Binding-site contacts:
Ligand atom CA contacts residue ASN293 of chain 3.A at 3.5 Å.
Ligand atom N contacts residue PHE296 of chain 3.A at 3.8 Å.
Ligand atom O contacts residue PHE296 of chain 3.A at 4.5 Å.
Ligand atom CA contacts residue PHE296 of chain 3.A at 3.5 Å (hydrophobic).
Ligand atom CD contacts residue LEU467 of chain 3.A at 3.8 Å (hydrophobic).
Ligand atom C contacts residue PHE296 of chain 3.A at 3.9 Å (hydrophobic).
Ligand atom O contacts residue ILE103 of chain 3.A at 4.0 Å.
Ligand atom CD contacts residue GLN102 of chain 3.A at 3.8 Å.
Ligand atom NE contacts residue LEU467 of chain 3.A at 4.2 Å.
Ligand atom CB contacts residue SER469 of chain 3.A at 3.8 Å.
Ligand atom NE contacts residue GLN102 of chain 3.A at 4.1 Å.
Ligand atom N contacts residue ASN293 of chain 3.A at 2.7 Å (h-bond).
Ligand atom C contacts residue ILE103 of chain 3.A at 3.9 Å (hydrophobic).
Ligand atom C contacts residue LYS107 of chain 3.A at 3.5 Å.
Ligand atom CB contacts residue ILE103 of chain 3.A at 3.8 Å (hydrophobic).
Ligand atom OXT contacts residue PHE296 of chain 3.A at 3.4 Å.
Ligand atom CA contacts residue SER469 of chain 3.A at 4.1 Å.
Ligand atom C contacts residue ASN293 of chain 3.A at 3.7 Å.
Ligand atom C contacts residue SER469 of chain 3.A at 3.8 Å.
Ligand atom N contacts residue ASP288 of chain 3.A at 4.3 Å.
Ligand atom OXT contacts residue LYS107 of chain 3.A at 2.9 Å (salt-bridge).
Ligand atom CB contacts residue LEU467 of chain 3.A at 4.0 Å (hydrophobic).
Ligand atom CG contacts residue LEU467 of chain 3.A at 3.6 Å (hydrophobic).
Ligand atom OXT contacts residue ASN293 of chain 3.A at 4.5 Å.
Ligand atom CG contacts residue GLN102 of chain 3.A at 4.1 Å.
Ligand atom N contacts residue GLN102 of chain 3.A at 4.5 Å.
Ligand atom O contacts residue ASN293 of chain 3.A at 2.8 Å (h-bond).
Ligand atom CG contacts residue THR322 of chain 3.A at 4.4 Å.
Ligand atom O contacts residue LYS107 of chain 3.A at 3.2 Å (salt-bridge).
Ligand atom CG contacts residue PHE296 of chain 3.A at 4.5 Å (hydrophobic).
Ligand atom CB contacts residue GLN102 of chain 3.A at 4.0 Å.
Ligand atom OXT contacts residue ILE103 of chain 3.A at 3.4 Å.
Ligand atom OXT contacts residue SER469 of chain 3.A at 2.8 Å (h-bond).

Sequence of chain 3.A:
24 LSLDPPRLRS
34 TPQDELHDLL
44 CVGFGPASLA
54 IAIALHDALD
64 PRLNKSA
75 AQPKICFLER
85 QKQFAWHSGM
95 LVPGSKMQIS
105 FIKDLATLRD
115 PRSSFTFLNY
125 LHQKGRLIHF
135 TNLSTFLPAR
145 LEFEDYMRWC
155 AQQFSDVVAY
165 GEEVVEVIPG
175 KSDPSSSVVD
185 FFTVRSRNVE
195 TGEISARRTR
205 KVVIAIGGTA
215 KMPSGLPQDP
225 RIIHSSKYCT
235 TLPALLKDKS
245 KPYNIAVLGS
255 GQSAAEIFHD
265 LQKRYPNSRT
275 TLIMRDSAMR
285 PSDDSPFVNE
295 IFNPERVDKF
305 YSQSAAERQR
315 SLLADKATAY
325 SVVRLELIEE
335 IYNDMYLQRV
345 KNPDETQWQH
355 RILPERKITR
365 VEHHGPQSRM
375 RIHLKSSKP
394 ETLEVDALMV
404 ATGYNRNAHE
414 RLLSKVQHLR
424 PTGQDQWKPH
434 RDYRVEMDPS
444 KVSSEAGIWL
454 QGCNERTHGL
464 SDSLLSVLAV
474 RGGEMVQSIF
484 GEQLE

A small-molecule ligand and the protein it binds are described below.
Small molecule (SMILES): NCCC[C@H](N)C(=O)O